Binding-site contacts:
Ligand atom O4B contacts residue GLU213 of chain 1.H at 3.0 Å (salt-bridge).
Ligand atom C4B contacts residue CYS212 of chain 1.H at 3.8 Å (hydrophobic).
Ligand atom O4B contacts residue ARG215 of chain 1.H at 3.8 Å.
Ligand atom C1 contacts residue GLU337 of chain 1.H at 4.0 Å.
Ligand atom O1 contacts residue ILE338 of chain 1.H at 3.7 Å.
Ligand atom C2 contacts residue ILE338 of chain 1.H at 3.9 Å (hydrophobic).
Ligand atom C3 contacts residue ILE338 of chain 1.H at 3.9 Å (hydrophobic).
Ligand atom C6B contacts residue ARG215 of chain 1.H at 3.8 Å.
Ligand atom C20 contacts residue GLU273 of chain 1.H at 3.6 Å.
Ligand atom O20 contacts residue GLN274 of chain 1.H at 3.6 Å (h-bond).
Ligand atom O3B contacts residue CYS212 of chain 1.H at 2.4 Å (h-bond).
Ligand atom C7B contacts residue CYS212 of chain 1.H at 3.8 Å (hydrophobic).
Ligand atom O3 contacts residue ARG277 of chain 1.H at 3.8 Å.
Ligand atom O3 contacts residue GLN274 of chain 1.H at 3.5 Å (h-bond).
Ligand atom C1 contacts residue ARG277 of chain 1.H at 3.7 Å.
Ligand atom C3 contacts residue ARG277 of chain 1.H at 4.0 Å.
Ligand atom C6C contacts residue ARG277 of chain 1.H at 4.2 Å.
Ligand atom C18 contacts residue PRO340 of chain 1.H at 3.9 Å (hydrophobic).
Ligand atom C4B contacts residue ARG215 of chain 1.H at 4.0 Å.
Ligand atom C1C contacts residue ARG277 of chain 1.H at 4.0 Å.
Ligand atom C5A contacts residue GLN274 of chain 1.H at 3.6 Å.
Ligand atom C6A contacts residue GLN274 of chain 1.H at 3.8 Å.
Ligand atom C2 contacts residue GLU337 of chain 1.H at 3.5 Å.
Ligand atom C7B contacts residue GLU213 of chain 1.H at 3.8 Å.
Ligand atom O4B contacts residue CYS212 of chain 1.H at 3.1 Å (h-bond).
Ligand atom O3 contacts residue ILE338 of chain 1.H at 2.8 Å (h-bond).
Ligand atom O2A contacts residue PRO340 of chain 1.H at 4.0 Å.
Ligand atom C3B contacts residue CYS212 of chain 1.H at 3.5 Å (hydrophobic).
Ligand atom O20 contacts residue ARG277 of chain 1.H at 3.2 Å (salt-bridge).
Ligand atom C4B contacts residue GLU213 of chain 1.H at 3.7 Å.
Ligand atom C17 contacts residue GLU337 of chain 1.H at 3.7 Å.
Ligand atom O1 contacts residue ARG277 of chain 1.H at 2.9 Å (salt-bridge).
Ligand atom O20 contacts residue GLN270 of chain 1.H at 3.8 Å.
Ligand atom C16 contacts residue GLU337 of chain 1.H at 4.2 Å.
Ligand atom C6A contacts residue GLN271 of chain 1.H at 3.9 Å.
Ligand atom O5C contacts residue ARG277 of chain 1.H at 3.7 Å.
Ligand atom C20 contacts residue GLN270 of chain 1.H at 3.2 Å.
Ligand atom C1 contacts residue ILE338 of chain 1.H at 4.0 Å (hydrophobic).
Ligand atom C19 contacts residue GLN270 of chain 1.H at 3.9 Å.
Ligand atom O20 contacts residue GLU273 of chain 1.H at 3.4 Å.

Sequence of chain 1.H:
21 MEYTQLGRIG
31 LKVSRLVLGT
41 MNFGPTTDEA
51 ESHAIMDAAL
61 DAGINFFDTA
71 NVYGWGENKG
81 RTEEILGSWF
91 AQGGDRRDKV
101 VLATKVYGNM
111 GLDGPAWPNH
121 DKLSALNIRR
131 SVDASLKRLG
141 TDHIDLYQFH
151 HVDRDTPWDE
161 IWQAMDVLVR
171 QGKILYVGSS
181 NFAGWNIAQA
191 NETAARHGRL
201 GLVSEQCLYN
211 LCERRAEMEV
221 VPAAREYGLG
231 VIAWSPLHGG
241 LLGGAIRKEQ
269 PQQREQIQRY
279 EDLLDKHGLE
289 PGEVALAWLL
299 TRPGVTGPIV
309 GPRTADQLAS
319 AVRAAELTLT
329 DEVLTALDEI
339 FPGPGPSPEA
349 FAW

This protein binds this small molecule.
Small molecule (SMILES): CC[C@H]1OC(=O)C[C@@H](O)[C@H](C)[C@@H](O[C@@H]2O[C@H](C)[C@@H](O[C@H]3C[C@@](C)(O)[C@@H](O)[C@H](C)O3)[C@H](N(C)C)[C@H]2O)[C@@H](CC=O)C[C@@H](C)C(=O)/C=C/C(C)=C/[C@@H]1CO[C@@H]1O[C@H](C)[C@@H](O)[C@@H](OC)[C@H]1OC